A protein and the small-molecule ligand that binds it are described below.
Small molecule (SMILES): CSCC[C@H](N)C(=O)O

Binding-site contacts:
Ligand atom SD contacts residue ARG50 of chain 1.A at 4.2 Å.
Ligand atom C contacts residue GLY103 of chain 1.A at 4.1 Å.
Ligand atom O contacts residue GLY103 of chain 1.A at 3.3 Å (h-bond).
Ligand atom OXT contacts residue SF41 of chain 1.C at 2.5 Å.
Ligand atom CB contacts residue GLY102 of chain 1.A at 4.2 Å.
Ligand atom O contacts residue SF41 of chain 1.C at 3.6 Å.
Ligand atom C contacts residue GLY102 of chain 1.A at 4.3 Å.
Ligand atom CE contacts residue GLU38 of chain 1.A at 4.5 Å.
Ligand atom C contacts residue SF41 of chain 1.C at 2.7 Å.
Ligand atom CB contacts residue ARG50 of chain 1.A at 4.4 Å.
Ligand atom CB contacts residue SER63 of chain 1.A at 4.1 Å.
Ligand atom CA contacts residue ASP62 of chain 1.A at 4.0 Å.
Ligand atom OXT contacts residue GLY103 of chain 1.A at 4.2 Å.
Ligand atom CE contacts residue ASP62 of chain 1.A at 4.0 Å.
Ligand atom OXT contacts residue GLU128 of chain 1.A at 4.0 Å.
Ligand atom OXT contacts residue LYS149 of chain 1.A at 3.8 Å.
Ligand atom CB contacts residue SF41 of chain 1.C at 4.4 Å.
Ligand atom N contacts residue ASP62 of chain 1.A at 3.9 Å.
Ligand atom O contacts residue GLY102 of chain 1.A at 3.4 Å (h-bond).
Ligand atom CA contacts residue SF41 of chain 1.C at 3.0 Å.
Ligand atom CB contacts residue ASP62 of chain 1.A at 3.4 Å.
Ligand atom N contacts residue SF41 of chain 1.C at 3.2 Å.

Sequence of chain 1.A:
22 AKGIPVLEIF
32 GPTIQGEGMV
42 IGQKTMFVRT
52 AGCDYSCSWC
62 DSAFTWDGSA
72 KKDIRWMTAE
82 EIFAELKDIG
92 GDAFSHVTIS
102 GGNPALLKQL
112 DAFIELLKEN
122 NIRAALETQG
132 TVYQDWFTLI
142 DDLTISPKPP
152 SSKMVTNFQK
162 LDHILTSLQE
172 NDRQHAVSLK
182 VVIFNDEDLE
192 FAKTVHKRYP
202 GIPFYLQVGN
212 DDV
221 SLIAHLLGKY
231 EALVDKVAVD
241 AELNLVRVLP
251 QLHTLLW